The protein below binds the small molecule below.
Small molecule (SMILES): NC(=O)CC[C@H](N)C(=O)O

Sequence of chain 1.A:
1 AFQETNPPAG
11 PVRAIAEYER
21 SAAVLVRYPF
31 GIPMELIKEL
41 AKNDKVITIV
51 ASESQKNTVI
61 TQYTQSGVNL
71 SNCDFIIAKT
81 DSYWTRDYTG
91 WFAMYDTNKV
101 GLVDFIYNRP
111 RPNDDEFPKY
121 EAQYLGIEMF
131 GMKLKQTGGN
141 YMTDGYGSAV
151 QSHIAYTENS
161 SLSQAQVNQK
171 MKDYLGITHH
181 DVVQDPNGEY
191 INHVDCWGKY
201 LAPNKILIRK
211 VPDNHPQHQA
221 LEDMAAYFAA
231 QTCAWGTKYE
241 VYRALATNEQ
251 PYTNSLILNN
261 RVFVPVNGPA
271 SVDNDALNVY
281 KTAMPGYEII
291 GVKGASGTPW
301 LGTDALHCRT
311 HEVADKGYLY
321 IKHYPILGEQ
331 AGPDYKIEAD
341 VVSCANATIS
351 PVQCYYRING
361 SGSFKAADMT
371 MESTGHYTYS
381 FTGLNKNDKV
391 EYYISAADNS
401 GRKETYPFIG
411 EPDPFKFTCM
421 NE

Binding-site contacts:
Ligand atom CA contacts residue TRP84 of chain 1.A at 3.6 Å (hydrophobic).
Ligand atom OXT contacts residue ARG111 of chain 1.A at 2.9 Å (salt-bridge).
Ligand atom CA contacts residue ASP1 of chain 1.C at 2.4 Å.
Ligand atom O contacts residue TYR190 of chain 1.A at 2.7 Å (h-bond).
Ligand atom O contacts residue ARG109 of chain 1.A at 3.0 Å (salt-bridge).
Ligand atom OE1 contacts residue TRP84 of chain 1.A at 3.8 Å.
Ligand atom OXT contacts residue ASP1 of chain 1.C at 3.3 Å (salt-bridge).
Ligand atom CD contacts residue ASP304 of chain 1.A at 4.2 Å.
Ligand atom CA contacts residue TYR190 of chain 1.A at 3.7 Å (hydrophobic).
Ligand atom C contacts residue ARG111 of chain 1.A at 3.9 Å.
Ligand atom C contacts residue TYR190 of chain 1.A at 3.6 Å (hydrophobic).
Ligand atom CG contacts residue ILE191 of chain 1.A at 3.6 Å (hydrophobic).
Ligand atom N contacts residue TRP84 of chain 1.A at 3.5 Å.
Ligand atom CB contacts residue ASP1 of chain 1.C at 3.7 Å.
Ligand atom CB contacts residue TRP84 of chain 1.A at 3.6 Å (hydrophobic).
Ligand atom OE1 contacts residue ASP304 of chain 1.A at 3.1 Å.
Ligand atom N contacts residue ASP1 of chain 1.C at 1.3 Å.
Ligand atom N contacts residue TYR190 of chain 1.A at 3.3 Å (h-bond).
Ligand atom O contacts residue ASP1 of chain 1.C at 3.2 Å (salt-bridge).
Ligand atom CB contacts residue ILE191 of chain 1.A at 3.8 Å (hydrophobic).
Ligand atom NE2 contacts residue ASP87 of chain 1.A at 2.6 Å (salt-bridge).
Ligand atom OE1 contacts residue ILE191 of chain 1.A at 3.7 Å.
Ligand atom CD contacts residue ASP87 of chain 1.A at 3.3 Å.
Ligand atom CD contacts residue TRP84 of chain 1.A at 3.6 Å (hydrophobic).
Ligand atom CB contacts residue ASP304 of chain 1.A at 4.0 Å.
Ligand atom OXT contacts residue ARG109 of chain 1.A at 2.8 Å (salt-bridge).
Ligand atom C contacts residue ASP1 of chain 1.C at 2.8 Å.
Ligand atom CB contacts residue TYR190 of chain 1.A at 3.8 Å (hydrophobic).
Ligand atom CD contacts residue ILE191 of chain 1.A at 3.6 Å (hydrophobic).
Ligand atom OE1 contacts residue CYS308 of chain 1.A at 3.3 Å (h-bond).
Ligand atom NE2 contacts residue HIS193 of chain 1.A at 3.8 Å.
Ligand atom NE2 contacts residue TRP84 of chain 1.A at 4.0 Å.
Ligand atom O contacts residue ILE191 of chain 1.A at 3.8 Å.
Ligand atom CG contacts residue TRP84 of chain 1.A at 3.7 Å (hydrophobic).
Ligand atom NE2 contacts residue CYS308 of chain 1.A at 3.4 Å.
Ligand atom NE2 contacts residue ILE191 of chain 1.A at 4.2 Å.
Ligand atom CD contacts residue CYS308 of chain 1.A at 3.7 Å (hydrophobic).
Ligand atom OE1 contacts residue THR303 of chain 1.A at 3.3 Å (h-bond).
Ligand atom CG contacts residue ASP87 of chain 1.A at 3.2 Å.
Ligand atom C contacts residue ARG109 of chain 1.A at 3.6 Å.